Binding-site contacts:
Ligand atom C14 contacts residue TRP227 of chain 1.B at 3.8 Å (hydrophobic).
Ligand atom C48 contacts residue ASN95 of chain 1.B at 3.7 Å.
Ligand atom C27 contacts residue GLY228 of chain 1.B at 3.5 Å.
Ligand atom C25 contacts residue SER205 of chain 1.B at 3.8 Å.
Ligand atom C47 contacts residue ASN95 of chain 1.B at 3.8 Å.
Ligand atom C29 contacts residue VAL225 of chain 1.B at 3.9 Å (hydrophobic).
Ligand atom C30 contacts residue VAL225 of chain 1.B at 3.8 Å (hydrophobic).
Ligand atom N46 contacts residue GLY230 of chain 1.B at 3.0 Å (h-bond).
Ligand atom C48 contacts residue GLU94 of chain 1.B at 3.7 Å.
Ligand atom C1 contacts residue LEU96 of chain 1.B at 3.7 Å (hydrophobic).
Ligand atom O32 contacts residue TRP227 of chain 1.B at 3.3 Å.
Ligand atom C28 contacts residue TRP227 of chain 1.B at 3.8 Å (hydrophobic).
Ligand atom O32 contacts residue GLY228 of chain 1.B at 3.1 Å (h-bond).
Ligand atom C3 contacts residue TRP50 of chain 1.B at 3.9 Å (hydrophobic).
Ligand atom C1 contacts residue SER226 of chain 1.B at 3.7 Å.
Ligand atom N46 contacts residue ALA200 of chain 1.B at 3.2 Å (h-bond).
Ligand atom C5 contacts residue GLY228 of chain 1.B at 3.8 Å.
Ligand atom C2 contacts residue HIS43 of chain 1.B at 3.5 Å.
Ligand atom C45 contacts residue TRP227 of chain 1.B at 3.3 Å (hydrophobic).
Ligand atom C24 contacts residue SER205 of chain 1.B at 2.9 Å.
Ligand atom C27 contacts residue GLY230 of chain 1.B at 3.9 Å.
Ligand atom C2 contacts residue LEU96 of chain 1.B at 3.8 Å (hydrophobic).
Ligand atom C21 contacts residue ASP199 of chain 1.B at 3.4 Å.
Ligand atom N47 contacts residue ASP199 of chain 1.B at 2.7 Å (salt-bridge).
Ligand atom N23 contacts residue SER205 of chain 1.B at 3.5 Å (h-bond).
Ligand atom C3 contacts residue TYR47 of chain 1.B at 3.4 Å (hydrophobic).
Ligand atom C28 contacts residue ALA200 of chain 1.B at 3.8 Å (hydrophobic).
Ligand atom C47 contacts residue TRP227 of chain 1.B at 3.6 Å (hydrophobic).
Ligand atom N46 contacts residue CYS231 of chain 1.B at 3.7 Å.
Ligand atom N23 contacts residue HIS43 of chain 1.B at 3.4 Å (h-bond).
Ligand atom N47 contacts residue GLY238 of chain 1.B at 3.3 Å.
Ligand atom C21 contacts residue ALA200 of chain 1.B at 3.2 Å (hydrophobic).
Ligand atom N46 contacts residue ASP199 of chain 1.B at 2.7 Å (salt-bridge).
Ligand atom C4 contacts residue TYR47 of chain 1.B at 3.6 Å (hydrophobic).
Ligand atom C28 contacts residue GLY228 of chain 1.B at 3.7 Å.
Ligand atom C14 contacts residue GLY228 of chain 1.B at 3.9 Å.
Ligand atom N23 contacts residue SER226 of chain 1.B at 3.1 Å (h-bond).
Ligand atom N47 contacts residue ALA200 of chain 1.B at 3.5 Å (h-bond).
Ligand atom C21 contacts residue GLY228 of chain 1.B at 3.8 Å.
Ligand atom C7 contacts residue SER226 of chain 1.B at 3.9 Å.

This protein binds this small molecule.
Small molecule (SMILES): [H]/N=C(\N)c1ccc(CNC(=O)[C@@H]2CCCN2C(=O)COC2CCCC2)cc1

Sequence of chain 1.B:
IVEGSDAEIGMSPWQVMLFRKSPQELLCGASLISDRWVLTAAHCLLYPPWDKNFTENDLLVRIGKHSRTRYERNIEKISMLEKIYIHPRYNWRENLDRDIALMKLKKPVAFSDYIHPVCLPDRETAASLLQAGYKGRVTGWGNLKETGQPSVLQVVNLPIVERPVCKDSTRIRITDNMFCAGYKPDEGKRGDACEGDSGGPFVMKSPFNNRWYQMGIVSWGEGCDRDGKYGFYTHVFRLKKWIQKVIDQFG